Binding-site contacts:
Ligand atom CBH contacts residue LEU229 of chain 1.A at 3.9 Å (hydrophobic).
Ligand atom CAU contacts residue TYR194 of chain 1.A at 3.6 Å (hydrophobic).
Ligand atom C2 contacts residue NDP1 of chain 1.E at 3.4 Å.
Ligand atom N3 contacts residue NDP1 of chain 1.E at 2.9 Å (h-bond).
Ligand atom CAS contacts residue PHE116 of chain 1.A at 3.6 Å (hydrophobic).
Ligand atom N4 contacts residue PHE116 of chain 1.A at 3.8 Å.
Ligand atom N1 contacts residue PHE116 of chain 1.A at 3.6 Å.
Ligand atom N2 contacts residue PHE116 of chain 1.A at 3.7 Å.
Ligand atom N5 contacts residue NDP1 of chain 1.E at 3.7 Å.
Ligand atom OBC contacts residue TYR194 of chain 1.A at 2.4 Å (h-bond).
Ligand atom C4 contacts residue PHE116 of chain 1.A at 3.7 Å (hydrophobic).
Ligand atom CAO contacts residue PHE116 of chain 1.A at 3.6 Å (hydrophobic).
Ligand atom N2 contacts residue SER114 of chain 1.A at 2.8 Å (h-bond).
Ligand atom C4A contacts residue PHE116 of chain 1.A at 3.8 Å (hydrophobic).
Ligand atom N4 contacts residue TYR197 of chain 1.A at 3.1 Å (h-bond).
Ligand atom N1 contacts residue NDP1 of chain 1.E at 2.9 Å (h-bond).
Ligand atom CAT contacts residue PHE116 of chain 1.A at 3.8 Å (hydrophobic).
Ligand atom N3 contacts residue TYR197 of chain 1.A at 3.7 Å.
Ligand atom C8A contacts residue NDP1 of chain 1.E at 3.7 Å.
Ligand atom C4 contacts residue NDP1 of chain 1.E at 3.8 Å.
Ligand atom C4 contacts residue TYR197 of chain 1.A at 3.8 Å (hydrophobic).
Ligand atom N3 contacts residue PHE116 of chain 1.A at 3.7 Å.
Ligand atom CBI contacts residue LEU191 of chain 1.A at 3.8 Å (hydrophobic).
Ligand atom N2 contacts residue NDP1 of chain 1.E at 3.1 Å (h-bond).
Ligand atom C9 contacts residue LEU232 of chain 1.A at 3.5 Å (hydrophobic).
Ligand atom N4 contacts residue NDP1 of chain 1.E at 3.3 Å.
Ligand atom N8 contacts residue NDP1 of chain 1.E at 3.8 Å.
Ligand atom CAP contacts residue LEU229 of chain 1.A at 3.7 Å (hydrophobic).
Ligand atom CBB contacts residue TYR194 of chain 1.A at 3.2 Å (hydrophobic).
Ligand atom CAQ contacts residue LEU191 of chain 1.A at 3.9 Å (hydrophobic).
Ligand atom N5 contacts residue PHE116 of chain 1.A at 3.9 Å.
Ligand atom N4 contacts residue ASP184 of chain 1.A at 3.8 Å.
Ligand atom C9 contacts residue NDP1 of chain 1.E at 3.9 Å.
Ligand atom CAR contacts residue LEU191 of chain 1.A at 3.7 Å (hydrophobic).
Ligand atom CBI contacts residue PHE116 of chain 1.A at 3.7 Å (hydrophobic).
Ligand atom C6 contacts residue NDP1 of chain 1.E at 3.9 Å.
Ligand atom C2 contacts residue SER114 of chain 1.A at 3.8 Å.
Ligand atom C2 contacts residue PHE116 of chain 1.A at 3.4 Å (hydrophobic).
Ligand atom C8A contacts residue PHE116 of chain 1.A at 3.8 Å (hydrophobic).
Ligand atom OBJ contacts residue ASP184 of chain 1.A at 3.1 Å (salt-bridge).

The small molecule below binds the protein below.
Small molecule (SMILES): COC(=O)C1CCN(C(=O)c2ccc(N(CCCO)Cc3cnc4nc(N)nc(N)c4n3)cc2)CC1

Sequence of chain 1.A:
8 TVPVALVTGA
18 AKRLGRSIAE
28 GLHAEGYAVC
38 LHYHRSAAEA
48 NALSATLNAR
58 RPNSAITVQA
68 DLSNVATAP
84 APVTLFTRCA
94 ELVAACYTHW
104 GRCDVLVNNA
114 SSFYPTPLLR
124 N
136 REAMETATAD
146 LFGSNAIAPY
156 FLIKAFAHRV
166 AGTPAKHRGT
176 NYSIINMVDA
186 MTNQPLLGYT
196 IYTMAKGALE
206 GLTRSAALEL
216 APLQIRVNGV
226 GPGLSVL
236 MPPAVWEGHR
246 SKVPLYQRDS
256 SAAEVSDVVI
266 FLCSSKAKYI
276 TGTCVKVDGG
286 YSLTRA